Sequence of chain 45.A:
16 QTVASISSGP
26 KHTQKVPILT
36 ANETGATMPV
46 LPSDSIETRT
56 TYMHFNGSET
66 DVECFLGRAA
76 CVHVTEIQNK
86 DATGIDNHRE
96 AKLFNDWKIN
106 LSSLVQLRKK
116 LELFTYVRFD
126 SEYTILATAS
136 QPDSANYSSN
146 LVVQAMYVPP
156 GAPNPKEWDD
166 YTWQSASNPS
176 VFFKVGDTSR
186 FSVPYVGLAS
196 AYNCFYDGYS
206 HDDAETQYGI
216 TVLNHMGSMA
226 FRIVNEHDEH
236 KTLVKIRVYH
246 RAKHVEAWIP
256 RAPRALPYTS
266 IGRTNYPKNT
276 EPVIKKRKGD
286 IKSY

Binding-site contacts:
Ligand atom C15 contacts residue TYR197 of chain 45.A at 3.8 Å (hydrophobic).
Ligand atom C03 contacts residue TYR128 of chain 45.A at 3.7 Å (hydrophobic).
Ligand atom O16 contacts residue VAL188 of chain 45.A at 3.8 Å.
Ligand atom C10 contacts residue MET221 of chain 45.A at 3.9 Å (hydrophobic).
Ligand atom C14 contacts residue TYR197 of chain 45.A at 3.7 Å (hydrophobic).
Ligand atom O16 contacts residue TYR128 of chain 45.A at 2.9 Å (h-bond).
Ligand atom C14 contacts residue LEU106 of chain 45.A at 3.5 Å (hydrophobic).
Ligand atom O20 contacts residue TYR152 of chain 45.A at 3.7 Å.
Ligand atom O23 contacts residue VAL191 of chain 45.A at 3.9 Å.
Ligand atom N13 contacts residue GOL1 of chain 45.E at 3.7 Å.
Ligand atom C10 contacts residue TYR197 of chain 45.A at 3.7 Å (hydrophobic).
Ligand atom C19 contacts residue TYR152 of chain 45.A at 3.9 Å (hydrophobic).
Ligand atom C12 contacts residue TYR197 of chain 45.A at 3.5 Å (hydrophobic).
Ligand atom C07 contacts residue TYR128 of chain 45.A at 2.9 Å (hydrophobic).
Ligand atom C15 contacts residue TYR128 of chain 45.A at 3.1 Å (hydrophobic).
Ligand atom N22 contacts residue VAL191 of chain 45.A at 3.9 Å.
Ligand atom C17 contacts residue TYR152 of chain 45.A at 3.8 Å (hydrophobic).
Ligand atom C08 contacts residue TYR197 of chain 45.A at 3.9 Å (hydrophobic).
Ligand atom C18 contacts residue TYR152 of chain 45.A at 3.7 Å (hydrophobic).
Ligand atom N22 contacts residue TYR152 of chain 45.A at 3.3 Å (h-bond).
Ligand atom O24 contacts residue TYR152 of chain 45.A at 3.5 Å (h-bond).
Ligand atom C01 contacts residue TYR128 of chain 45.A at 2.9 Å (hydrophobic).
Ligand atom C01 contacts residue PHE186 of chain 45.A at 2.8 Å (hydrophobic).
Ligand atom O23 contacts residue TYR152 of chain 45.A at 3.0 Å (h-bond).
Ligand atom N13 contacts residue TYR197 of chain 45.A at 3.4 Å.
Ligand atom C21 contacts residue TYR152 of chain 45.A at 3.6 Å (hydrophobic).
Ligand atom O20 contacts residue PHE186 of chain 45.A at 3.8 Å.
Ligand atom C15 contacts residue SER126 of chain 45.A at 3.5 Å.
Ligand atom C04 contacts residue TYR128 of chain 45.A at 3.4 Å (hydrophobic).
Ligand atom C09 contacts residue MET221 of chain 45.A at 3.9 Å (hydrophobic).
Ligand atom C08 contacts residue TYR128 of chain 45.A at 3.3 Å (hydrophobic).
Ligand atom C11 contacts residue TYR197 of chain 45.A at 3.5 Å (hydrophobic).
Ligand atom O02 contacts residue MET224 of chain 45.A at 3.5 Å.
Ligand atom C06 contacts residue ILE104 of chain 45.A at 3.5 Å (hydrophobic).
Ligand atom C05 contacts residue TYR128 of chain 45.A at 3.8 Å (hydrophobic).
Ligand atom O02 contacts residue TYR128 of chain 45.A at 3.8 Å.
Ligand atom C06 contacts residue TYR128 of chain 45.A at 3.4 Å (hydrophobic).
Ligand atom O24 contacts residue VAL191 of chain 45.A at 3.1 Å.
Ligand atom C01 contacts residue MET224 of chain 45.A at 3.7 Å (hydrophobic).
Ligand atom O23 contacts residue LEU221 of chain 41.C at 3.9 Å.

Sequence of chain 45.C:
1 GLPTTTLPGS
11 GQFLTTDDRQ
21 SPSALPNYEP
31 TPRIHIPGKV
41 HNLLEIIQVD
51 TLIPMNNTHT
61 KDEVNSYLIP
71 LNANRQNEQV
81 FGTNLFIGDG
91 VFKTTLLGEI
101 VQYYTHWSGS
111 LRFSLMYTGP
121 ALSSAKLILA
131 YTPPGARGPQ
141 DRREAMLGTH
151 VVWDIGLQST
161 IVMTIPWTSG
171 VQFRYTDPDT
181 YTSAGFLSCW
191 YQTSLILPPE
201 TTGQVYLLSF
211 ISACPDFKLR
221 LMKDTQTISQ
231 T

Sequence of chain 41.C:
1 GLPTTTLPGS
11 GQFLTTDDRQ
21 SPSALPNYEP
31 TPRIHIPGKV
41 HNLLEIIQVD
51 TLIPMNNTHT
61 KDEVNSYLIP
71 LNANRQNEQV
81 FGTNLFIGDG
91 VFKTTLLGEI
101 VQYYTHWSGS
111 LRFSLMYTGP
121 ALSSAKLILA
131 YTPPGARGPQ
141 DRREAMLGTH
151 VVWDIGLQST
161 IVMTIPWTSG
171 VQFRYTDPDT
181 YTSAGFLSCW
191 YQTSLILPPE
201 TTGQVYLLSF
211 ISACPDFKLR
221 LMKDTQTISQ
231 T

This small molecule binds to this protein.
Small molecule (SMILES): COc1cc(CC(=O)c2ccc(C#N)cc2)c([N+](=O)[O-])cc1OC